Binding-site contacts:
Ligand atom O1 contacts residue GLN245 of chain 1.B at 3.9 Å.
Ligand atom N3 contacts residue LYS350 of chain 1.B at 3.4 Å.
Ligand atom O1 contacts residue LEU253 of chain 1.B at 3.7 Å.
Ligand atom N3 contacts residue THR179 of chain 1.A at 3.4 Å (h-bond).
Ligand atom N1 contacts residue GLN245 of chain 1.B at 3.5 Å (h-bond).
Ligand atom N3 contacts residue ASN256 of chain 1.B at 3.2 Å.
Ligand atom N3 contacts residue ALA180 of chain 1.A at 3.4 Å.
Ligand atom C11 contacts residue ASN256 of chain 1.B at 3.6 Å.
Ligand atom C1 contacts residue ALA352 of chain 1.B at 3.6 Å (hydrophobic).
Ligand atom C10 contacts residue LYS350 of chain 1.B at 3.5 Å.
Ligand atom C9 contacts residue LYS350 of chain 1.B at 3.4 Å.
Ligand atom C11 contacts residue ASN348 of chain 1.B at 3.5 Å.
Ligand atom C5 contacts residue LEU253 of chain 1.B at 3.8 Å (hydrophobic).
Ligand atom C3 contacts residue LEU253 of chain 1.B at 3.8 Å (hydrophobic).
Ligand atom C8 contacts residue LYS350 of chain 1.B at 3.4 Å.
Ligand atom C11 contacts residue VAL181 of chain 1.A at 3.8 Å (hydrophobic).
Ligand atom C10 contacts residue VAL181 of chain 1.A at 3.9 Å (hydrophobic).
Ligand atom C1 contacts residue THR351 of chain 1.B at 3.8 Å.
Ligand atom C5 contacts residue THR179 of chain 1.A at 3.1 Å.
Ligand atom C8 contacts residue THR179 of chain 1.A at 3.7 Å.
Ligand atom C4 contacts residue THR179 of chain 1.A at 3.6 Å.
Ligand atom O1 contacts residue ASN247 of chain 1.B at 3.4 Å (h-bond).
Ligand atom C6 contacts residue LEU253 of chain 1.B at 3.4 Å (hydrophobic).
Ligand atom C8 contacts residue ASN256 of chain 1.B at 3.7 Å.
Ligand atom O1 contacts residue THR179 of chain 1.A at 3.7 Å.
Ligand atom C11 contacts residue VAL313 of chain 1.B at 3.7 Å (hydrophobic).
Ligand atom C5 contacts residue ASN247 of chain 1.B at 3.7 Å.
Ligand atom C11 contacts residue MET257 of chain 1.B at 3.9 Å (hydrophobic).
Ligand atom N2 contacts residue THR179 of chain 1.A at 3.0 Å (h-bond).
Ligand atom O3 contacts residue VAL181 of chain 1.A at 3.1 Å.
Ligand atom N3 contacts residue VAL181 of chain 1.A at 3.8 Å.
Ligand atom C4 contacts residue LEU253 of chain 1.B at 3.3 Å (hydrophobic).
Ligand atom O3 contacts residue LYS350 of chain 1.B at 3.5 Å.
Ligand atom C7 contacts residue LEU253 of chain 1.B at 3.8 Å (hydrophobic).
Ligand atom O3 contacts residue ASN256 of chain 1.B at 3.5 Å.
Ligand atom C11 contacts residue THR312 of chain 1.B at 3.5 Å.
Ligand atom C9 contacts residue MET257 of chain 1.B at 3.8 Å (hydrophobic).
Ligand atom C2 contacts residue ALA352 of chain 1.B at 3.5 Å (hydrophobic).
Ligand atom O2 contacts residue ALA314 of chain 1.B at 3.5 Å.
Ligand atom C10 contacts residue ASN256 of chain 1.B at 3.7 Å.

Sequence of chain 1.A:
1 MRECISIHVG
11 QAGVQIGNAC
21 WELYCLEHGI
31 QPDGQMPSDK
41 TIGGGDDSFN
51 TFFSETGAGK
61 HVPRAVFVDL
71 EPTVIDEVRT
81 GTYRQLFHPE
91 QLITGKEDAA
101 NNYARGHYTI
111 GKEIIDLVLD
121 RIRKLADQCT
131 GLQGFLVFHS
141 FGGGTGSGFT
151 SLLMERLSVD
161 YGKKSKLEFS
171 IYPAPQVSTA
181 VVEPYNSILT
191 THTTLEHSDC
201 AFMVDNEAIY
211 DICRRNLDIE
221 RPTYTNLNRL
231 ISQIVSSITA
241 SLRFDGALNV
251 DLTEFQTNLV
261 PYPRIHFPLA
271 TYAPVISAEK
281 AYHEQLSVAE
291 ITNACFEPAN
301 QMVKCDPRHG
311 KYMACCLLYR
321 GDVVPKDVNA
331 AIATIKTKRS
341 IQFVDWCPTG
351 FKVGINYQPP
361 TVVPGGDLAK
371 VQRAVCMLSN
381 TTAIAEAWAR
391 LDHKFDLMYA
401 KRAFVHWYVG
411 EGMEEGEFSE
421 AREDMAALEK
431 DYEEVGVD

Sequence of chain 1.B:
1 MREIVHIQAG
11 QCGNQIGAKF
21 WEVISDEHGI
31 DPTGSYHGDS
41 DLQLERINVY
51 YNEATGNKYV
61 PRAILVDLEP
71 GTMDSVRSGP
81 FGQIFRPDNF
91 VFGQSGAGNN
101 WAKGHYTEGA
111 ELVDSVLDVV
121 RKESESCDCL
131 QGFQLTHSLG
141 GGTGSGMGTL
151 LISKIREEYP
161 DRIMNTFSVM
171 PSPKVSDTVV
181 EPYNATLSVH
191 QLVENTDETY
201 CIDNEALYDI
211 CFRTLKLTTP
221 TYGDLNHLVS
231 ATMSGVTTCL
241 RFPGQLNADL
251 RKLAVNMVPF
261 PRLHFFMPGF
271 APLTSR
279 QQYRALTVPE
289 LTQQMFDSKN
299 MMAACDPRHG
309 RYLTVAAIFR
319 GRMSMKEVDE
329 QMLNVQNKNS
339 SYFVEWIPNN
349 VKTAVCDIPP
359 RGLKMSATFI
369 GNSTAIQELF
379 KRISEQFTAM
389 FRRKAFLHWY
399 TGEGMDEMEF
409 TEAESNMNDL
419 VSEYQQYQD

The protein below binds the small molecule below.
Small molecule (SMILES): CCc1noc(C)c1C(=O)Nc1cc(C)on1